Sequence of chain 1.A:
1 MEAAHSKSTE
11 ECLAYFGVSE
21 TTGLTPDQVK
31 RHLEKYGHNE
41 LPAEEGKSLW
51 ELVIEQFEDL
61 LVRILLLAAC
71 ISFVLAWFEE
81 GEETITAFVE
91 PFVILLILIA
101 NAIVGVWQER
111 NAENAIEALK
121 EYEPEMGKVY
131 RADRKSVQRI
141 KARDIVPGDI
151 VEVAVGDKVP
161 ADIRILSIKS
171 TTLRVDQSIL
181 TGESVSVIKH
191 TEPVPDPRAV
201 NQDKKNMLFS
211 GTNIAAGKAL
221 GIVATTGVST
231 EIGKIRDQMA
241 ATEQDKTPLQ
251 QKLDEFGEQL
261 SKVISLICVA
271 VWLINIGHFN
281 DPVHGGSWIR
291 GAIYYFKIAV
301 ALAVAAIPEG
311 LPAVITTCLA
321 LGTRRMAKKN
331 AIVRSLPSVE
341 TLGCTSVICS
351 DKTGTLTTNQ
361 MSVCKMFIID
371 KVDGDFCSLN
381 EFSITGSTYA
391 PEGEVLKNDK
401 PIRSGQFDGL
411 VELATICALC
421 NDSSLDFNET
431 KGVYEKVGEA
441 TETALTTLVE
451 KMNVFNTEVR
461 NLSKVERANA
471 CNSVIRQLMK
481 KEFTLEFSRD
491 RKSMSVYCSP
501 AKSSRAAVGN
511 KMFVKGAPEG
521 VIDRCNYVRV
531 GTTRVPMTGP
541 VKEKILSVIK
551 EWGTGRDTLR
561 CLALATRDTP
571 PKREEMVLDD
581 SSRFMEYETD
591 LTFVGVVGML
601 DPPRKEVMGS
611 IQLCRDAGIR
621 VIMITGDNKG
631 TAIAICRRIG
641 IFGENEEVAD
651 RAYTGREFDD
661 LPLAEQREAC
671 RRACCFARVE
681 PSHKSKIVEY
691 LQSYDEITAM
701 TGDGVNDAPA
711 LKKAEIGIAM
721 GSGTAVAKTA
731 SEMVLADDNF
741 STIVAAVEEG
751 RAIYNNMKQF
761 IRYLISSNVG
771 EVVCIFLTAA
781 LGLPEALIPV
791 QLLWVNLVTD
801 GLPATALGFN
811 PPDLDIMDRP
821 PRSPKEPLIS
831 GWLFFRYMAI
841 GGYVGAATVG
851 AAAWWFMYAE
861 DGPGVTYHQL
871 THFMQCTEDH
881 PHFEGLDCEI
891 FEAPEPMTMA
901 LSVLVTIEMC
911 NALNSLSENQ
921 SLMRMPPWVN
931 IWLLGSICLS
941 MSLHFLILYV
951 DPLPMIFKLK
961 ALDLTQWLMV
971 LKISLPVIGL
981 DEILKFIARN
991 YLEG

Binding-site contacts:
Ligand atom N1 contacts residue LYS515 of chain 1.A at 3.6 Å (salt-bridge).
Ligand atom C2 contacts residue PHE487 of chain 1.A at 3.9 Å (hydrophobic).
Ligand atom O1B contacts residue LYS492 of chain 1.A at 3.9 Å.
Ligand atom C2 contacts residue MET494 of chain 1.A at 4.2 Å (hydrophobic).
Ligand atom C2' contacts residue ARG560 of chain 1.A at 3.1 Å.
Ligand atom N3 contacts residue GLY516 of chain 1.A at 3.3 Å.
Ligand atom O2A contacts residue ILE188 of chain 1.A at 3.9 Å.
Ligand atom N9 contacts residue PHE487 of chain 1.A at 3.5 Å.
Ligand atom N6 contacts residue PHE487 of chain 1.A at 3.8 Å.
Ligand atom C4 contacts residue PHE487 of chain 1.A at 3.3 Å (hydrophobic).
Ligand atom O1G contacts residue LYS205 of chain 1.A at 3.8 Å.
Ligand atom N3 contacts residue ALA517 of chain 1.A at 4.1 Å.
Ligand atom O2' contacts residue ARG560 of chain 1.A at 3.4 Å (salt-bridge).
Ligand atom O2' contacts residue ALA517 of chain 1.A at 4.2 Å.
Ligand atom C3' contacts residue ARG560 of chain 1.A at 3.6 Å.
Ligand atom O4' contacts residue PHE487 of chain 1.A at 3.9 Å.
Ligand atom C2 contacts residue LYS515 of chain 1.A at 3.2 Å.
Ligand atom N6 contacts residue ARG174 of chain 1.A at 4.1 Å.
Ligand atom N7 contacts residue PHE487 of chain 1.A at 3.7 Å.
Ligand atom O2' contacts residue CYS561 of chain 1.A at 3.8 Å.
Ligand atom C6 contacts residue PHE487 of chain 1.A at 3.4 Å (hydrophobic).
Ligand atom N3 contacts residue LYS515 of chain 1.A at 3.9 Å.
Ligand atom C2 contacts residue GLY516 of chain 1.A at 3.5 Å.
Ligand atom C8 contacts residue PHE487 of chain 1.A at 3.7 Å (hydrophobic).
Ligand atom O3' contacts residue ARG560 of chain 1.A at 3.6 Å.
Ligand atom N1 contacts residue MET494 of chain 1.A at 3.7 Å.
Ligand atom N3 contacts residue LEU562 of chain 1.A at 3.9 Å.
Ligand atom N6 contacts residue LYS515 of chain 1.A at 4.0 Å.
Ligand atom O2' contacts residue LEU562 of chain 1.A at 3.2 Å.
Ligand atom O3G contacts residue LYS205 of chain 1.A at 3.5 Å.
Ligand atom N3 contacts residue PHE487 of chain 1.A at 3.8 Å.
Ligand atom N6 contacts residue MET494 of chain 1.A at 3.8 Å.
Ligand atom N3 contacts residue LYS492 of chain 1.A at 4.2 Å.
Ligand atom C2 contacts residue SER493 of chain 1.A at 3.9 Å.
Ligand atom N3 contacts residue SER493 of chain 1.A at 4.2 Å.
Ligand atom C6 contacts residue LYS515 of chain 1.A at 4.1 Å.
Ligand atom C5 contacts residue PHE487 of chain 1.A at 3.3 Å (hydrophobic).
Ligand atom N6 contacts residue GLU442 of chain 1.A at 3.9 Å.
Ligand atom C1' contacts residue PHE487 of chain 1.A at 4.1 Å (hydrophobic).
Ligand atom N1 contacts residue PHE487 of chain 1.A at 3.7 Å.

The protein below binds the small molecule below.
Small molecule (SMILES): Nc1ncnc2c1ncn2[C@@H]1O[C@H](CO[P](=O)(O)O[P](=O)(O)CP(=O)(O)O)[C@@H](O)[C@H]1O